Sequence of chain 1.D:
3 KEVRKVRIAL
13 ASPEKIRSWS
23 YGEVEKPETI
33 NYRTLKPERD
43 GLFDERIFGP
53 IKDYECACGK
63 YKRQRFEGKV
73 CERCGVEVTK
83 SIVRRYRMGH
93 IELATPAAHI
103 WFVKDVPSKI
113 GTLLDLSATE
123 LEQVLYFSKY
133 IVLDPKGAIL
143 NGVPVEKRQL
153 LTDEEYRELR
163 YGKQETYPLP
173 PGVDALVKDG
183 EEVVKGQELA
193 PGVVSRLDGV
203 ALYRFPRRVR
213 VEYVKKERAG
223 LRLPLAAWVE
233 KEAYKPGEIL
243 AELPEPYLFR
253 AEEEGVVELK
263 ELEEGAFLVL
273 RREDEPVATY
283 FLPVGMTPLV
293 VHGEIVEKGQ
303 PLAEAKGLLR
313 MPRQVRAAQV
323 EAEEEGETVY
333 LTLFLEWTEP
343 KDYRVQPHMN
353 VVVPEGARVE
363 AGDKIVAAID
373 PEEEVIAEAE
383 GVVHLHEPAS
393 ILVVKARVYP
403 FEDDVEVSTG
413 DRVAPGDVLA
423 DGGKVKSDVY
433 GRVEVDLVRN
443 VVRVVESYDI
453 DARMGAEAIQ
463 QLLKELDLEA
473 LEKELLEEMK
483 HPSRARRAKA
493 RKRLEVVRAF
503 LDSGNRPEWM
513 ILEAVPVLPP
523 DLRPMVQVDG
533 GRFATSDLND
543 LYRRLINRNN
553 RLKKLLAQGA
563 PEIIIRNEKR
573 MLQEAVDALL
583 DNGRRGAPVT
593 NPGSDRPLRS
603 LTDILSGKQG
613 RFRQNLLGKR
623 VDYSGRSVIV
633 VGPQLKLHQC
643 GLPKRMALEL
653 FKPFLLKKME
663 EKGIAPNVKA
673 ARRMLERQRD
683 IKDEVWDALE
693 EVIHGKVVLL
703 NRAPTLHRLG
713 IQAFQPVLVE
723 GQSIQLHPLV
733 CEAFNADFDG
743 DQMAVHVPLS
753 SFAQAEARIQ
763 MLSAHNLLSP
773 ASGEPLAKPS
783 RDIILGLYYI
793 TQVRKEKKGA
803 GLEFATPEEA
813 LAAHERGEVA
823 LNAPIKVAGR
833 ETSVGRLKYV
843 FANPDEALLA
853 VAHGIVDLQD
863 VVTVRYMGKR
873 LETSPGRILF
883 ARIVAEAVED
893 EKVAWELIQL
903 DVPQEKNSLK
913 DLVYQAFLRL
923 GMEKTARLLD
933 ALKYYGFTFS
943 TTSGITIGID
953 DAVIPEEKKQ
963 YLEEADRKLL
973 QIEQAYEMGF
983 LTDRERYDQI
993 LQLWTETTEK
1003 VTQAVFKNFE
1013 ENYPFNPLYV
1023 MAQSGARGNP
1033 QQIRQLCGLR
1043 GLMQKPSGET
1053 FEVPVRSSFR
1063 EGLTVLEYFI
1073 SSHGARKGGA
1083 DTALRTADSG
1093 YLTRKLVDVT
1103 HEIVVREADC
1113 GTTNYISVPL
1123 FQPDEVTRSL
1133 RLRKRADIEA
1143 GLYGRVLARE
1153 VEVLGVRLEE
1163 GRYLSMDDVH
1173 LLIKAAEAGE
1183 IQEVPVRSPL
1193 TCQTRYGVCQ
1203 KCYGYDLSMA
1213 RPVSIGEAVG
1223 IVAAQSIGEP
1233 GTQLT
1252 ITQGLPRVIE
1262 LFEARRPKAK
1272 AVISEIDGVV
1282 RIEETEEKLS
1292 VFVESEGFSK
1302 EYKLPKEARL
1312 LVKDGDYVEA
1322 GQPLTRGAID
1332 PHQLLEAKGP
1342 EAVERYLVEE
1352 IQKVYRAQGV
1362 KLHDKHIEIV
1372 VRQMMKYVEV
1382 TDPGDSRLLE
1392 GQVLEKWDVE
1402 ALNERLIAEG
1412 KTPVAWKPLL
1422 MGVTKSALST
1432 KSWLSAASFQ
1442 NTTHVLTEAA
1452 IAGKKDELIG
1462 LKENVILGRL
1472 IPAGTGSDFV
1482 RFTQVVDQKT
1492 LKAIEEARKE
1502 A

This small molecule binds to this protein.
Small molecule (SMILES): Nc1ccn([C@@H]2O[C@H](COP(=O)(O)CP(=O)(O)OP(=O)(O)O)[C@@H](O)[C@H]2O)c(=O)n1

Sequence of chain 1.C:
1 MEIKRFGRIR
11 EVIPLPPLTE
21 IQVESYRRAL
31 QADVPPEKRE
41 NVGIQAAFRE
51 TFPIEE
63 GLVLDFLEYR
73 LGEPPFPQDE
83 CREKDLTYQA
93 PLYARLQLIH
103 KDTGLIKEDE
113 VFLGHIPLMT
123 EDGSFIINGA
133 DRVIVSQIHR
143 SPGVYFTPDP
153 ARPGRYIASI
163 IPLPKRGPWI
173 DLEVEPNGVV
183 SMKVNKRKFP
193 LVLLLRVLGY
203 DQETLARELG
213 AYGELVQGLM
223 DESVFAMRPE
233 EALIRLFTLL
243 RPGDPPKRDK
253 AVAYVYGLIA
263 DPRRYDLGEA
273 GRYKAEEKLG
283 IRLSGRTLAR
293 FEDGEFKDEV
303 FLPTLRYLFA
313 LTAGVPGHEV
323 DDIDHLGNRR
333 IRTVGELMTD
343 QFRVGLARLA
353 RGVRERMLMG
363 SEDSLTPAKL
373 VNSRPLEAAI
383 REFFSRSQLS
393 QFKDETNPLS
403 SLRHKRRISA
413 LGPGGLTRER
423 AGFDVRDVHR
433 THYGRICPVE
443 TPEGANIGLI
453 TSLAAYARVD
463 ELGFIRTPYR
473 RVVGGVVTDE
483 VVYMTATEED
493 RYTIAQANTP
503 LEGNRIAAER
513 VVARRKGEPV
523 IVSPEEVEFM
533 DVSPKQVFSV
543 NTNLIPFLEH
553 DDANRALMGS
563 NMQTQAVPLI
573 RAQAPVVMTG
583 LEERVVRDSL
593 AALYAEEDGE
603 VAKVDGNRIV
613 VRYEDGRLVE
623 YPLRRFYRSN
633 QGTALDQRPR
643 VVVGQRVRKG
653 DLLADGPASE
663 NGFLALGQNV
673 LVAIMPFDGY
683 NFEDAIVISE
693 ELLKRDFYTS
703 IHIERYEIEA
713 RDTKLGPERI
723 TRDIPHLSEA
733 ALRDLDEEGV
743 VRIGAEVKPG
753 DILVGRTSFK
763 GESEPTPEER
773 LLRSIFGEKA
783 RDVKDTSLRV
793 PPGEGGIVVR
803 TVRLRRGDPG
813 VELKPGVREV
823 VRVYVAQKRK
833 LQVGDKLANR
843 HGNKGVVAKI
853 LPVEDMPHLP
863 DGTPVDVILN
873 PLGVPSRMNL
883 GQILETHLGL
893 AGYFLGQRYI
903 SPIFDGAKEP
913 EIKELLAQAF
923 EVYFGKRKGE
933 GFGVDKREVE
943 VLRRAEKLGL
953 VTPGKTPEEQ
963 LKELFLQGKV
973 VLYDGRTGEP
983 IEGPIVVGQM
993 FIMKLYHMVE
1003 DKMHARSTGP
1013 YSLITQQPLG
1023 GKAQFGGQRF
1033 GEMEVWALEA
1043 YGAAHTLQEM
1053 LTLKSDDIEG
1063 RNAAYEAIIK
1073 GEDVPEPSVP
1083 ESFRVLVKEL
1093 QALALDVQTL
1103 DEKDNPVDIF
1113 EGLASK

Binding-site contacts:
Ligand atom C2' contacts residue PRO706 of chain 1.D at 4.1 Å (hydrophobic).
Ligand atom C3' contacts residue ASN737 of chain 1.D at 3.8 Å.
Ligand atom O2' contacts residue ASN737 of chain 1.D at 3.1 Å (h-bond).
Ligand atom O4' contacts residue ARG704 of chain 1.D at 2.7 Å (salt-bridge).
Ligand atom PB contacts residue ASP739 of chain 1.D at 3.9 Å.
Ligand atom C1 contacts residue ASP739 of chain 1.D at 3.8 Å.
Ligand atom O3' contacts residue ASN737 of chain 1.D at 2.7 Å (h-bond).
Ligand atom O2' contacts residue PRO706 of chain 1.D at 3.7 Å.
Ligand atom O2' contacts residue ARG704 of chain 1.D at 3.1 Å (salt-bridge).
Ligand atom O1G contacts residue ARG879 of chain 1.C at 2.4 Å (salt-bridge).
Ligand atom PG contacts residue ARG1029 of chain 1.D at 4.1 Å.
Ligand atom N4 contacts residue G2 of chain 1.I at 3.2 Å (h-bond).
Ligand atom C1' contacts residue ARG704 of chain 1.D at 3.3 Å.
Ligand atom O2G contacts residue ARG879 of chain 1.C at 3.6 Å (salt-bridge).
Ligand atom O2G contacts residue ARG1029 of chain 1.D at 2.8 Å (salt-bridge).
Ligand atom C4' contacts residue ASN737 of chain 1.D at 4.2 Å.
Ligand atom C2' contacts residue ARG704 of chain 1.D at 3.7 Å.
Ligand atom C4' contacts residue G2 of chain 1.I at 4.0 Å.
Ligand atom O1G contacts residue ARG1029 of chain 1.D at 3.5 Å (salt-bridge).
Ligand atom O4' contacts residue G2 of chain 1.I at 3.1 Å.
Ligand atom PG contacts residue ARG879 of chain 1.C at 3.6 Å.
Ligand atom C6 contacts residue G2 of chain 1.I at 3.5 Å.
Ligand atom C4 contacts residue G2 of chain 1.I at 3.2 Å.
Ligand atom O2B contacts residue ASP739 of chain 1.D at 2.9 Å (salt-bridge).
Ligand atom O3G contacts residue ARG557 of chain 1.C at 3.5 Å (salt-bridge).
Ligand atom C2' contacts residue ASN737 of chain 1.D at 4.0 Å.
Ligand atom O1G contacts residue ARG557 of chain 1.C at 4.1 Å.
Ligand atom N3 contacts residue G2 of chain 1.I at 3.8 Å.
Ligand atom O2 contacts residue PRO706 of chain 1.D at 3.6 Å.
Ligand atom C5' contacts residue G2 of chain 1.I at 3.7 Å.
Ligand atom C3' contacts residue ARG704 of chain 1.D at 4.1 Å.
Ligand atom C5 contacts residue G2 of chain 1.I at 3.2 Å.
Ligand atom C1' contacts residue PRO706 of chain 1.D at 3.9 Å (hydrophobic).
Ligand atom C2 contacts residue G2 of chain 1.I at 3.9 Å.
Ligand atom C2 contacts residue PRO706 of chain 1.D at 4.3 Å (hydrophobic).
Ligand atom C1' contacts residue G2 of chain 1.I at 4.1 Å.
Ligand atom O3G contacts residue ARG879 of chain 1.C at 3.8 Å.
Ligand atom O1B contacts residue ASN737 of chain 1.D at 3.8 Å.
Ligand atom C4' contacts residue ARG704 of chain 1.D at 3.3 Å.
Ligand atom N1 contacts residue G2 of chain 1.I at 3.9 Å.